A small-molecule ligand and the protein it binds are described below.
Small molecule (SMILES): Nc1ccn([C@H]2C[C@H](O)[C@@H](COP(=O)(O)O)O2)c(=O)n1

Sequence of chain 59.C:
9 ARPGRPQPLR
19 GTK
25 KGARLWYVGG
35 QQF

Binding-site contacts:
Ligand atom C2' contacts residue LYS25 of chain 59.C at 3.8 Å.
Ligand atom OP2 contacts residue ASP242 of chain 59.A at 3.9 Å.
Ligand atom C5' contacts residue ASP242 of chain 59.A at 4.4 Å.

Sequence of chain 59.A:
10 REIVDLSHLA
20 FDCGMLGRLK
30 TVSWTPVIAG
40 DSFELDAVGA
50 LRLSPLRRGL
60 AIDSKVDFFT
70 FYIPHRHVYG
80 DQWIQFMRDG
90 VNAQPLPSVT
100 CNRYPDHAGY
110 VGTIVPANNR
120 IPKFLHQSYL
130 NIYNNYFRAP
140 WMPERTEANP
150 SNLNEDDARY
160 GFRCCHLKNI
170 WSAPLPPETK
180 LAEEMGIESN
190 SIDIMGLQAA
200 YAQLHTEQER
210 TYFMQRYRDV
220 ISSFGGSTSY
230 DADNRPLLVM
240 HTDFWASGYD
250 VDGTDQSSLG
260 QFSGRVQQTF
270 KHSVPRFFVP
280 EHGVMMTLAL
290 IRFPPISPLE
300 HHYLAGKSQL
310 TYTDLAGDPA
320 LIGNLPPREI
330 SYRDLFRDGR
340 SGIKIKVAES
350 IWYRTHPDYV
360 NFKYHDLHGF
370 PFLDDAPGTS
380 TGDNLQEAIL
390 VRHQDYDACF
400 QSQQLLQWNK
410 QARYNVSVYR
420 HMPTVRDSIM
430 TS